Sequence of chain 1.B:
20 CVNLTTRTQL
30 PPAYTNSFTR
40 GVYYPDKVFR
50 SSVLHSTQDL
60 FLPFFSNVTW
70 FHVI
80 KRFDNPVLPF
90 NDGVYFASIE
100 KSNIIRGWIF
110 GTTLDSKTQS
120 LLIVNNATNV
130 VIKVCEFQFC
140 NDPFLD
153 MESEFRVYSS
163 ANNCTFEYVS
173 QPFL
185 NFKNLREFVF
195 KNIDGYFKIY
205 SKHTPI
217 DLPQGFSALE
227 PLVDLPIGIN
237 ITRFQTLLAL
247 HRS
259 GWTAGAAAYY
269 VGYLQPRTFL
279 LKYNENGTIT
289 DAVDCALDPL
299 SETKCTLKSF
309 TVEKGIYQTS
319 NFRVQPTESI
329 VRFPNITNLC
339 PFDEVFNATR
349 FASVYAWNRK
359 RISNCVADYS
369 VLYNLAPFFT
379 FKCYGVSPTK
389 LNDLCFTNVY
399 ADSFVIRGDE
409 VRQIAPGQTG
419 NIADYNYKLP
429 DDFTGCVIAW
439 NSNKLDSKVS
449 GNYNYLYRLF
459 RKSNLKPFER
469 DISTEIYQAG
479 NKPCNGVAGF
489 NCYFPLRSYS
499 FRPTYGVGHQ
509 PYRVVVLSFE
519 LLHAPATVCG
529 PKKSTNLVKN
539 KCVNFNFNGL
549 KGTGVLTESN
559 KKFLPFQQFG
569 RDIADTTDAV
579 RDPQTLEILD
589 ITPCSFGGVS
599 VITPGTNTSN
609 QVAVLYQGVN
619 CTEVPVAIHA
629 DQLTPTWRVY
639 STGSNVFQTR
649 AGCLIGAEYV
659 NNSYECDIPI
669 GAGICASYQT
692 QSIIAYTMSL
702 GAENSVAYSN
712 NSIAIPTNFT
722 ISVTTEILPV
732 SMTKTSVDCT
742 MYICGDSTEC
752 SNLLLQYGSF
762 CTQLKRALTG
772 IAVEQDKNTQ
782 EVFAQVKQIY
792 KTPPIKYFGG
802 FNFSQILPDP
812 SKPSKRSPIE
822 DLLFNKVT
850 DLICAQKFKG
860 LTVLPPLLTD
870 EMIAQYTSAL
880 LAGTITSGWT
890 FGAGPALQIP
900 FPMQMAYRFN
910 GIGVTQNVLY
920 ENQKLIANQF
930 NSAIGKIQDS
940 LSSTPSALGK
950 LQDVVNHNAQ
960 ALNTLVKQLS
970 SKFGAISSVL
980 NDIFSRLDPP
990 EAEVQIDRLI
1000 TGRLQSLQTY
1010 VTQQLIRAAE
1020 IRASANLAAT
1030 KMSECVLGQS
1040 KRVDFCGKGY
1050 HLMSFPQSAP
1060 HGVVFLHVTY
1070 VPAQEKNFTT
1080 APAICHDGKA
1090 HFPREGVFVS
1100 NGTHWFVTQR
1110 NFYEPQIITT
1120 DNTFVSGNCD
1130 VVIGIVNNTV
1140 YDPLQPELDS

A small-molecule ligand and the protein it binds are described below.
Small molecule (SMILES): CC(=O)N[C@@H]1[C@@H](O)[C@H](O)[C@@H](CO)O[C@H]1O

Binding-site contacts:
Ligand atom C1 contacts residue GLU283 of chain 1.B at 4.4 Å.
Ligand atom O7 contacts residue GLU283 of chain 1.B at 2.8 Å (salt-bridge).
Ligand atom O7 contacts residue ASN284 of chain 1.B at 3.8 Å.
Ligand atom C1 contacts residue ASN284 of chain 1.B at 1.4 Å.
Ligand atom C4 contacts residue ASN284 of chain 1.B at 4.2 Å.
Ligand atom C2 contacts residue ASN284 of chain 1.B at 2.4 Å.
Ligand atom N2 contacts residue ASN284 of chain 1.B at 2.9 Å (h-bond).
Ligand atom C8 contacts residue GLU283 of chain 1.B at 4.2 Å.
Ligand atom C5 contacts residue ASN284 of chain 1.B at 3.7 Å.
Ligand atom C7 contacts residue ASN282 of chain 1.B at 4.3 Å.
Ligand atom C7 contacts residue ASN284 of chain 1.B at 3.5 Å.
Ligand atom O5 contacts residue ASN284 of chain 1.B at 2.4 Å (h-bond).
Ligand atom C8 contacts residue ASN282 of chain 1.B at 3.8 Å.
Ligand atom C3 contacts residue ASN284 of chain 1.B at 3.8 Å.
Ligand atom C7 contacts residue GLU283 of chain 1.B at 3.7 Å.